This protein binds this small molecule.
Small molecule (SMILES): CC(=O)N[C@@H]1[C@@H](O)[C@H](O)[C@@H](CO)O[C@H]1O

Binding-site contacts:
Ligand atom O7 contacts residue GLU118 of chain 1.G at 2.8 Å (salt-bridge).
Ligand atom C8 contacts residue THR94 of chain 1.G at 4.1 Å.
Ligand atom N2 contacts residue GLU118 of chain 1.G at 4.3 Å.
Ligand atom O3 contacts residue GLU118 of chain 1.G at 4.3 Å.
Ligand atom C1 contacts residue ASN93 of chain 1.G at 1.4 Å.
Ligand atom O5 contacts residue ASN93 of chain 1.G at 2.2 Å (h-bond).
Ligand atom C2 contacts residue ASN93 of chain 1.G at 2.3 Å.
Ligand atom C7 contacts residue GLU118 of chain 1.G at 3.8 Å.
Ligand atom C2 contacts residue GLU118 of chain 1.G at 4.1 Å.
Ligand atom C1 contacts residue HIS116 of chain 1.G at 4.2 Å.
Ligand atom N2 contacts residue ASN93 of chain 1.G at 3.0 Å (h-bond).
Ligand atom C5 contacts residue ASN93 of chain 1.G at 3.6 Å.
Ligand atom N2 contacts residue THR94 of chain 1.G at 4.4 Å.
Ligand atom O5 contacts residue HIS116 of chain 1.G at 3.6 Å.
Ligand atom C7 contacts residue THR94 of chain 1.G at 4.3 Å.
Ligand atom O7 contacts residue ASN93 of chain 1.G at 3.3 Å (h-bond).
Ligand atom C3 contacts residue ASN93 of chain 1.G at 3.7 Å.
Ligand atom C4 contacts residue ASN93 of chain 1.G at 4.0 Å.
Ligand atom C7 contacts residue ASN93 of chain 1.G at 3.4 Å.

Sequence of chain 1.G:
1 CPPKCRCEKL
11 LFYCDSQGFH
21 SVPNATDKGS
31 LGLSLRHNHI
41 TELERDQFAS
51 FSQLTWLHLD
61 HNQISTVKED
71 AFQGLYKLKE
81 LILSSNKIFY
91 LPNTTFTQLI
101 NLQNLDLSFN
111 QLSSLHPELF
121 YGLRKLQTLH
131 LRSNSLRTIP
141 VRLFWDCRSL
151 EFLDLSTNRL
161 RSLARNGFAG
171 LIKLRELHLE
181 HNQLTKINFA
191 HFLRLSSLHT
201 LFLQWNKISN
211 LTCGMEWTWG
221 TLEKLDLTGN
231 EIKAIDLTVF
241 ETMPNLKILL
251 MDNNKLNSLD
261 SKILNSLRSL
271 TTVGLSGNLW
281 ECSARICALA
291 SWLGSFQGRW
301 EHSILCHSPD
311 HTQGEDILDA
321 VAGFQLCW